Binding-site contacts:
Ligand atom CB contacts residue ASN173 of chain 1.B at 4.1 Å.
Ligand atom N contacts residue PHE14 of chain 1.B at 4.2 Å.
Ligand atom OXT contacts residue TYR196 of chain 1.B at 3.6 Å.
Ligand atom O contacts residue ASN173 of chain 1.B at 2.9 Å (h-bond).
Ligand atom CA contacts residue PHE58 of chain 1.B at 3.8 Å (hydrophobic).
Ligand atom SD contacts residue HIS60 of chain 1.B at 3.4 Å (h-bond).
Ligand atom N contacts residue ASN175 of chain 1.B at 3.6 Å.
Ligand atom SD contacts residue TYR63 of chain 1.B at 3.6 Å.
Ligand atom CB contacts residue TYR41 of chain 1.B at 3.4 Å (hydrophobic).
Ligand atom CE contacts residue TYR41 of chain 1.B at 3.6 Å (hydrophobic).
Ligand atom CG contacts residue HIS60 of chain 1.B at 3.6 Å.
Ligand atom OXT contacts residue HIS60 of chain 1.B at 3.6 Å.
Ligand atom SD contacts residue PHE58 of chain 1.B at 4.3 Å.
Ligand atom OXT contacts residue ARG116 of chain 1.B at 3.6 Å.
Ligand atom CE contacts residue GLN59 of chain 1.B at 3.7 Å.
Ligand atom O contacts residue GLY174 of chain 1.B at 4.3 Å.
Ligand atom C contacts residue ASN173 of chain 1.B at 4.0 Å.
Ligand atom CG contacts residue ASN173 of chain 1.B at 3.8 Å.
Ligand atom CB contacts residue ASN198 of chain 1.B at 4.3 Å.
Ligand atom O contacts residue ARG116 of chain 1.B at 3.1 Å (salt-bridge).
Ligand atom O contacts residue HIS60 of chain 1.B at 4.4 Å.
Ligand atom SD contacts residue ASN113 of chain 1.B at 3.6 Å (h-bond).
Ligand atom C contacts residue HIS60 of chain 1.B at 3.9 Å.
Ligand atom CA contacts residue ASN198 of chain 1.B at 3.3 Å.
Ligand atom CG contacts residue TYR41 of chain 1.B at 3.8 Å (hydrophobic).
Ligand atom CG contacts residue ASN113 of chain 1.B at 3.5 Å.
Ligand atom CA contacts residue HIS60 of chain 1.B at 4.2 Å.
Ligand atom N contacts residue ASN198 of chain 1.B at 3.0 Å (h-bond).
Ligand atom N contacts residue PHE58 of chain 1.B at 3.5 Å (h-bond).
Ligand atom SD contacts residue GLN59 of chain 1.B at 3.9 Å.
Ligand atom C contacts residue ASN198 of chain 1.B at 3.8 Å.
Ligand atom CA contacts residue ASN175 of chain 1.B at 4.4 Å.
Ligand atom OXT contacts residue THR83 of chain 1.B at 3.9 Å.
Ligand atom CE contacts residue PHE58 of chain 1.B at 3.6 Å (hydrophobic).
Ligand atom CE contacts residue TYR63 of chain 1.B at 3.6 Å (hydrophobic).
Ligand atom CB contacts residue ASN175 of chain 1.B at 4.1 Å.
Ligand atom OXT contacts residue ASN198 of chain 1.B at 2.9 Å (h-bond).
Ligand atom CB contacts residue PHE58 of chain 1.B at 3.5 Å (hydrophobic).
Ligand atom O contacts residue ASN113 of chain 1.B at 4.2 Å.
Ligand atom C contacts residue ARG116 of chain 1.B at 3.6 Å.

The protein below binds the small molecule below.
Small molecule (SMILES): CSCC[C@@H](N)C(=O)O

Sequence of chain 1.B:
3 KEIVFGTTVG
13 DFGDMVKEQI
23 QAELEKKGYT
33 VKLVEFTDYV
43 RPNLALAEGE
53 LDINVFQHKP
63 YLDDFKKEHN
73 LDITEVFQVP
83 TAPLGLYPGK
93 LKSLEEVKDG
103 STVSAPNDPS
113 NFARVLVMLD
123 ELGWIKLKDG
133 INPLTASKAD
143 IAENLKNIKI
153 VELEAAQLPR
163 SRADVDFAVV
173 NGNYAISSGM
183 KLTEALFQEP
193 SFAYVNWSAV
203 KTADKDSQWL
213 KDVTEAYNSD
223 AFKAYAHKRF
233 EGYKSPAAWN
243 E